This protein binds this small molecule.
Small molecule (SMILES): C#Cc1ccc(Nc2c(C(=O)NOCCO)ccc(F)c2F)c(F)c1

Sequence of chain 2.A:
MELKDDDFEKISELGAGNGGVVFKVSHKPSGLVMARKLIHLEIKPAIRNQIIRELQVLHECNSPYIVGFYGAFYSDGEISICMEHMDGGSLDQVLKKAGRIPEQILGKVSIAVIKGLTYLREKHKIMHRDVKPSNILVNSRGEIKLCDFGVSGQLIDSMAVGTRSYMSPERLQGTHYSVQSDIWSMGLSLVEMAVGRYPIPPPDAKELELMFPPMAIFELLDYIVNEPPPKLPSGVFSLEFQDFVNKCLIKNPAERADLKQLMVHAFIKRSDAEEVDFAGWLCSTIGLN

Binding-site contacts:
Ligand atom F2 contacts residue SER152 of chain 2.A at 3.0 Å.
Ligand atom N1 contacts residue ASP148 of chain 2.A at 3.7 Å.
Ligand atom C2 contacts residue ASP148 of chain 2.A at 3.3 Å.
Ligand atom C12 contacts residue LEU155 of chain 2.A at 3.8 Å (hydrophobic).
Ligand atom O1 contacts residue LYS37 of chain 2.A at 3.1 Å (salt-bridge).
Ligand atom F1 contacts residue PHE149 of chain 2.A at 3.8 Å.
Ligand atom F3 contacts residue LYS37 of chain 2.A at 3.4 Å.
Ligand atom C1 contacts residue ILE81 of chain 2.A at 3.9 Å (hydrophobic).
Ligand atom C1 contacts residue ASP148 of chain 2.A at 4.0 Å.
Ligand atom C4 contacts residue ASP148 of chain 2.A at 3.6 Å.
Ligand atom C14 contacts residue PHE149 of chain 2.A at 3.6 Å (hydrophobic).
Ligand atom C8 contacts residue VAL67 of chain 2.A at 2.9 Å (hydrophobic).
Ligand atom F2 contacts residue LEU155 of chain 2.A at 3.7 Å.
Ligand atom C17 contacts residue ASN18 of chain 2.A at 3.7 Å.
Ligand atom F1 contacts residue VAL151 of chain 2.A at 3.2 Å.
Ligand atom C16 contacts residue LYS37 of chain 2.A at 3.3 Å.
Ligand atom C1 contacts residue MET83 of chain 2.A at 3.6 Å (hydrophobic).
Ligand atom C17 contacts residue ATP1 of chain 2.D at 3.7 Å.
Ligand atom C4 contacts residue PHE149 of chain 2.A at 3.5 Å (hydrophobic).
Ligand atom C5 contacts residue LEU58 of chain 2.A at 3.7 Å (hydrophobic).
Ligand atom O2 contacts residue LYS37 of chain 2.A at 3.6 Å (salt-bridge).
Ligand atom C2 contacts residue ILE81 of chain 2.A at 3.9 Å (hydrophobic).
Ligand atom C17 contacts residue GLY17 of chain 2.A at 3.8 Å.
Ligand atom F3 contacts residue ASP148 of chain 2.A at 3.1 Å.
Ligand atom F3 contacts residue ILE81 of chain 2.A at 3.5 Å.
Ligand atom O3 contacts residue ASN18 of chain 2.A at 4.0 Å.
Ligand atom C5 contacts residue PHE149 of chain 2.A at 3.7 Å (hydrophobic).
Ligand atom O1 contacts residue ASP148 of chain 2.A at 2.9 Å (salt-bridge).
Ligand atom F1 contacts residue LEU55 of chain 2.A at 3.1 Å.
Ligand atom C5 contacts residue ASP148 of chain 2.A at 3.6 Å.
Ligand atom O3 contacts residue ATP1 of chain 2.D at 3.0 Å (h-bond).
Ligand atom C13 contacts residue LEU155 of chain 2.A at 3.5 Å (hydrophobic).
Ligand atom N1 contacts residue ILE81 of chain 2.A at 3.7 Å.
Ligand atom C11 contacts residue MET159 of chain 2.A at 3.5 Å (hydrophobic).
Ligand atom C3 contacts residue ASP148 of chain 2.A at 3.6 Å.
Ligand atom C15 contacts residue ASP148 of chain 2.A at 3.7 Å.
Ligand atom F2 contacts residue VAL151 of chain 2.A at 3.6 Å.
Ligand atom C6 contacts residue ASP148 of chain 2.A at 3.8 Å.
Ligand atom C13 contacts residue PHE149 of chain 2.A at 3.7 Å (hydrophobic).
Ligand atom C14 contacts residue LEU155 of chain 2.A at 3.6 Å (hydrophobic).